This protein binds this small molecule.
Small molecule (SMILES): CC(=O)N[C@@H]1[C@@H](O)[C@H](O)[C@@H](CO)O[C@H]1O

Sequence of chain 1.A:
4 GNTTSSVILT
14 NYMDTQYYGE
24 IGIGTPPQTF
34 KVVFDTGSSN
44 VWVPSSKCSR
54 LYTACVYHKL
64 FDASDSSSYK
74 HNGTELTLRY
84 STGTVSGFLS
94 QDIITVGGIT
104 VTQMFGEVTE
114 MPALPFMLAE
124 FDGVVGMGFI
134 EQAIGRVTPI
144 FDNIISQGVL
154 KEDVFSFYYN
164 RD

Binding-site contacts:
Ligand atom C3 contacts residue THR77 of chain 1.A at 4.0 Å.
Ligand atom N2 contacts residue ASN75 of chain 1.A at 2.8 Å (h-bond).
Ligand atom O5 contacts residue ASN75 of chain 1.A at 2.4 Å (h-bond).
Ligand atom C2 contacts residue ASN75 of chain 1.A at 2.4 Å.
Ligand atom C2 contacts residue THR77 of chain 1.A at 3.9 Å.
Ligand atom C7 contacts residue ASN75 of chain 1.A at 3.5 Å.
Ligand atom N2 contacts residue THR77 of chain 1.A at 3.6 Å (h-bond).
Ligand atom C3 contacts residue ASN75 of chain 1.A at 3.8 Å.
Ligand atom C1 contacts residue LEU92 of chain 1.A at 4.2 Å (hydrophobic).
Ligand atom C1 contacts residue ASN75 of chain 1.A at 1.4 Å.
Ligand atom C8 contacts residue ASN75 of chain 1.A at 3.4 Å.
Ligand atom O5 contacts residue MET107 of chain 1.A at 4.0 Å.
Ligand atom O5 contacts residue LEU92 of chain 1.A at 4.3 Å.
Ligand atom C8 contacts residue HIS74 of chain 1.A at 4.5 Å.
Ligand atom C5 contacts residue ASN75 of chain 1.A at 3.7 Å.
Ligand atom C1 contacts residue THR77 of chain 1.A at 3.7 Å.
Ligand atom C4 contacts residue ASN75 of chain 1.A at 4.3 Å.